Binding-site contacts:
Ligand atom C8 contacts residue GLU114 of chain 1.B at 3.6 Å.
Ligand atom N5 contacts residue ASP208 of chain 1.B at 3.4 Å (salt-bridge).
Ligand atom C4 contacts residue ASP208 of chain 1.B at 3.5 Å.
Ligand atom O6 contacts residue VAL127 of chain 1.B at 3.5 Å.
Ligand atom O34 contacts residue ASP208 of chain 1.B at 3.1 Å.
Ligand atom N33 contacts residue LEU196 of chain 1.B at 3.5 Å.
Ligand atom C30 contacts residue GLY149 of chain 1.B at 3.6 Å.
Ligand atom O34 contacts residue GLU114 of chain 1.B at 3.1 Å (salt-bridge).
Ligand atom C21 contacts residue ARG82 of chain 1.B at 3.7 Å.
Ligand atom C8 contacts residue ILE141 of chain 1.B at 3.3 Å (hydrophobic).
Ligand atom N29 contacts residue LEU146 of chain 1.B at 3.5 Å (h-bond).
Ligand atom C19 contacts residue ASP193 of chain 1.B at 3.2 Å.
Ligand atom C21 contacts residue GLY83 of chain 1.B at 3.3 Å.
Ligand atom C9 contacts residue ASP208 of chain 1.B at 3.3 Å.
Ligand atom C1 contacts residue VAL127 of chain 1.B at 2.9 Å (hydrophobic).
Ligand atom F17 contacts residue LYS103 of chain 1.B at 3.5 Å.
Ligand atom O28 contacts residue ARG82 of chain 1.B at 3.3 Å.
Ligand atom C10 contacts residue ASP208 of chain 1.B at 3.5 Å.
Ligand atom C3 contacts residue PHE209 of chain 1.B at 3.6 Å (hydrophobic).
Ligand atom O32 contacts residue LEU145 of chain 1.B at 3.2 Å.
Ligand atom C31 contacts residue LEU196 of chain 1.B at 3.5 Å (hydrophobic).
Ligand atom C8 contacts residue MET143 of chain 1.B at 3.5 Å (hydrophobic).
Ligand atom C16 contacts residue ASP208 of chain 1.B at 3.5 Å.
Ligand atom N24 contacts residue LEU196 of chain 1.B at 3.4 Å.
Ligand atom C25 contacts residue LEU196 of chain 1.B at 3.4 Å (hydrophobic).
Ligand atom C13 contacts residue CYS207 of chain 1.B at 3.6 Å (hydrophobic).
Ligand atom N33 contacts residue MET143 of chain 1.B at 3.6 Å.
Ligand atom C12 contacts residue CYS207 of chain 1.B at 3.5 Å (hydrophobic).
Ligand atom N22 contacts residue LEU196 of chain 1.B at 3.5 Å.
Ligand atom C26 contacts residue LEU196 of chain 1.B at 3.7 Å (hydrophobic).
Ligand atom C7 contacts residue ASP208 of chain 1.B at 3.6 Å.
Ligand atom C30 contacts residue LEU146 of chain 1.B at 3.3 Å (hydrophobic).
Ligand atom C1 contacts residue PHE209 of chain 1.B at 3.6 Å (hydrophobic).
Ligand atom F17 contacts residue ASP208 of chain 1.B at 2.8 Å.
Ligand atom O32 contacts residue LEU146 of chain 1.B at 3.3 Å (h-bond).
Ligand atom C19 contacts residue LEU196 of chain 1.B at 3.5 Å (hydrophobic).
Ligand atom N33 contacts residue ALA101 of chain 1.B at 3.5 Å.
Ligand atom O34 contacts residue PHE209 of chain 1.B at 2.8 Å (h-bond).
Ligand atom N33 contacts residue GLU144 of chain 1.B at 2.7 Å (salt-bridge).
Ligand atom N5 contacts residue CYS207 of chain 1.B at 3.4 Å.

Sequence of chain 1.B:
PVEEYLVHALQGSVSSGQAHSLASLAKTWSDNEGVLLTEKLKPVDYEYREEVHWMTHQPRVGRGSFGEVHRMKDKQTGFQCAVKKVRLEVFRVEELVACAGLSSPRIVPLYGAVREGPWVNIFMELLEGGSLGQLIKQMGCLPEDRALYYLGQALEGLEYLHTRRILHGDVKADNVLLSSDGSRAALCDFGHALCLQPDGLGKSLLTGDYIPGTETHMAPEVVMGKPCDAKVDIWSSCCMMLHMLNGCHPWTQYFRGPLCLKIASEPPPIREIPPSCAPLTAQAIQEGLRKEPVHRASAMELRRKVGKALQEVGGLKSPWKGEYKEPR

This protein binds this small molecule.
Small molecule (SMILES): CNC(=O)c1c(C(N)=O)nc2n1C1CC(C1)c1cc(F)c(C#C[C@@](C)(O)c3cc(C)on3)cc1-2